This protein binds this small molecule.
Small molecule (SMILES): CC(=O)N[C@@H]1[C@@H](O)[C@H](O)[C@@H](CO)O[C@H]1O

Sequence of chain 2.B:
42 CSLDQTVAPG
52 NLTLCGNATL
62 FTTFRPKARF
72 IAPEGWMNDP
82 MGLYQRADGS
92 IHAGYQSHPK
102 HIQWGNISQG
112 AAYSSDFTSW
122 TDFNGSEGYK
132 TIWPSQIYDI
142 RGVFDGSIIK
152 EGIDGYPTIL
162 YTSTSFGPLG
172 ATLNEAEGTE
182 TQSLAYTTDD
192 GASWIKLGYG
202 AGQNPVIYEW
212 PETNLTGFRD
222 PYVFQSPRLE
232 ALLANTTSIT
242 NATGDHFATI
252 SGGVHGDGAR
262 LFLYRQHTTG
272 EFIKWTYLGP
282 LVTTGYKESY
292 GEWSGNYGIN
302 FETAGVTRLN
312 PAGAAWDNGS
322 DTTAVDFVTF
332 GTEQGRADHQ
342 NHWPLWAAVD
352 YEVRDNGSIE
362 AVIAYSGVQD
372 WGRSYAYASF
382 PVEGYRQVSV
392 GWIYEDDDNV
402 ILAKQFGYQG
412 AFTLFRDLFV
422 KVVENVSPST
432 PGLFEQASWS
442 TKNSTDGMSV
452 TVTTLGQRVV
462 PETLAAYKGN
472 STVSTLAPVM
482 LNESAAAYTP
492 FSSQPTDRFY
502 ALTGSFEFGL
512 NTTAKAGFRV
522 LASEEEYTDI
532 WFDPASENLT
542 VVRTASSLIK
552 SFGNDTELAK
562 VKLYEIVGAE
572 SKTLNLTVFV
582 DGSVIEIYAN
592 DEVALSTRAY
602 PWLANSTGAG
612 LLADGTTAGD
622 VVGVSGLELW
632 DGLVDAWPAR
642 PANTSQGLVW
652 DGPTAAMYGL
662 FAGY

Binding-site contacts:
Ligand atom C7 contacts residue ASN644 of chain 2.B at 3.2 Å.
Ligand atom C3 contacts residue ALA59 of chain 2.B at 3.8 Å (hydrophobic).
Ligand atom C3 contacts residue ASN644 of chain 2.B at 3.8 Å.
Ligand atom C5 contacts residue ALA59 of chain 2.B at 4.4 Å (hydrophobic).
Ligand atom C6 contacts residue GLY648 of chain 2.B at 4.1 Å.
Ligand atom O7 contacts residue ASN644 of chain 2.B at 3.2 Å (h-bond).
Ligand atom C7 contacts residue ALA59 of chain 2.B at 3.7 Å (hydrophobic).
Ligand atom O3 contacts residue ALA59 of chain 2.B at 4.3 Å.
Ligand atom C5 contacts residue ASN644 of chain 2.B at 3.6 Å.
Ligand atom C6 contacts residue SER646 of chain 2.B at 3.8 Å.
Ligand atom O6 contacts residue SER646 of chain 2.B at 4.3 Å.
Ligand atom C4 contacts residue ASN644 of chain 2.B at 4.2 Å.
Ligand atom C8 contacts residue ALA59 of chain 2.B at 3.7 Å (hydrophobic).
Ligand atom C2 contacts residue ALA59 of chain 2.B at 3.7 Å (hydrophobic).
Ligand atom N2 contacts residue ASN644 of chain 2.B at 2.9 Å (h-bond).
Ligand atom C7 contacts residue THR60 of chain 2.B at 4.5 Å.
Ligand atom O3 contacts residue THR60 of chain 2.B at 4.3 Å.
Ligand atom C5 contacts residue SER646 of chain 2.B at 3.6 Å.
Ligand atom N2 contacts residue THR60 of chain 2.B at 4.2 Å.
Ligand atom N2 contacts residue ALA59 of chain 2.B at 2.8 Å (h-bond).
Ligand atom C3 contacts residue ASN58 of chain 2.B at 4.0 Å.
Ligand atom O4 contacts residue ASN58 of chain 2.B at 3.9 Å.
Ligand atom C1 contacts residue ALA59 of chain 2.B at 4.1 Å (hydrophobic).
Ligand atom C1 contacts residue SER646 of chain 2.B at 3.9 Å.
Ligand atom O5 contacts residue SER646 of chain 2.B at 3.6 Å.
Ligand atom O3 contacts residue ASN58 of chain 2.B at 4.2 Å.
Ligand atom C8 contacts residue ASN644 of chain 2.B at 4.4 Å.
Ligand atom C2 contacts residue ASN644 of chain 2.B at 2.5 Å.
Ligand atom O5 contacts residue ASN644 of chain 2.B at 2.3 Å (h-bond).
Ligand atom C1 contacts residue ASN644 of chain 2.B at 1.4 Å.
Ligand atom C8 contacts residue THR60 of chain 2.B at 3.4 Å.